Sequence of chain 1.A:
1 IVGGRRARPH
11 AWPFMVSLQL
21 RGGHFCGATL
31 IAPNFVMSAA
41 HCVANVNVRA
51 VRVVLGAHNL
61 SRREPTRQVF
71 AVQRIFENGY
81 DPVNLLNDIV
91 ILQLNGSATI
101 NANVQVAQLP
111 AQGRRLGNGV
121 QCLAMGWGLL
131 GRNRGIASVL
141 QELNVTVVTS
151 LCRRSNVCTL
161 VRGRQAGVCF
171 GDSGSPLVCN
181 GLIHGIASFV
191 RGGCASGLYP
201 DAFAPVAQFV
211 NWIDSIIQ

Binding-site contacts:
Ligand atom O4 contacts residue ASP172 of chain 1.A at 3.9 Å.
Ligand atom F1 contacts residue PHE170 of chain 1.A at 3.8 Å.
Ligand atom O1 contacts residue SER173 of chain 1.A at 2.9 Å (h-bond).
Ligand atom O3 contacts residue PHE189 of chain 1.A at 3.5 Å.
Ligand atom C4 contacts residue CYS169 of chain 1.A at 3.6 Å (hydrophobic).
Ligand atom O2 contacts residue HIS41 of chain 1.A at 3.4 Å (h-bond).
Ligand atom C1 contacts residue SER173 of chain 1.A at 3.7 Å.
Ligand atom C3 contacts residue VAL190 of chain 1.A at 4.1 Å (hydrophobic).
Ligand atom S1 contacts residue SER173 of chain 1.A at 3.7 Å.
Ligand atom C5 contacts residue CYS169 of chain 1.A at 4.5 Å (hydrophobic).
Ligand atom C2 contacts residue SER173 of chain 1.A at 3.0 Å.
Ligand atom C6 contacts residue PHE170 of chain 1.A at 4.1 Å (hydrophobic).
Ligand atom O4 contacts residue SER173 of chain 1.A at 2.1 Å (h-bond).
Ligand atom O3 contacts residue HIS41 of chain 1.A at 4.1 Å.
Ligand atom C4 contacts residue PHE170 of chain 1.A at 3.4 Å (hydrophobic).
Ligand atom S2 contacts residue SER173 of chain 1.A at 1.6 Å (h-bond).
Ligand atom C3 contacts residue PHE170 of chain 1.A at 3.6 Å (hydrophobic).
Ligand atom C2 contacts residue CYS169 of chain 1.A at 4.0 Å (hydrophobic).
Ligand atom C3 contacts residue CYS169 of chain 1.A at 3.5 Å (hydrophobic).
Ligand atom C1 contacts residue PHE170 of chain 1.A at 4.2 Å (hydrophobic).
Ligand atom S2 contacts residue HIS41 of chain 1.A at 4.3 Å.
Ligand atom O3 contacts residue SER173 of chain 1.A at 2.3 Å (h-bond).
Ligand atom C5 contacts residue CYS194 of chain 1.A at 4.2 Å (hydrophobic).
Ligand atom O3 contacts residue SER188 of chain 1.A at 2.7 Å (h-bond).
Ligand atom C4 contacts residue CYS194 of chain 1.A at 3.6 Å (hydrophobic).
Ligand atom O4 contacts residue CYS169 of chain 1.A at 3.2 Å (h-bond).
Ligand atom O1 contacts residue HIS41 of chain 1.A at 3.1 Å (h-bond).
Ligand atom C4 contacts residue VAL190 of chain 1.A at 3.5 Å (hydrophobic).
Ligand atom S2 contacts residue CYS169 of chain 1.A at 4.2 Å.
Ligand atom C5 contacts residue PHE170 of chain 1.A at 3.9 Å (hydrophobic).
Ligand atom C2 contacts residue PHE170 of chain 1.A at 4.1 Å (hydrophobic).
Ligand atom O2 contacts residue SER173 of chain 1.A at 4.2 Å.
Ligand atom S1 contacts residue HIS41 of chain 1.A at 3.9 Å.
Ligand atom S2 contacts residue SER188 of chain 1.A at 4.0 Å.
Ligand atom C5 contacts residue VAL190 of chain 1.A at 4.2 Å (hydrophobic).
Ligand atom C3 contacts residue SER173 of chain 1.A at 4.0 Å.

A protein and the small-molecule ligand that binds it are described below.
Small molecule (SMILES): O=S(=O)(O)c1ccccc1S(=O)(=O)F